Binding-site contacts:
Ligand atom N contacts residue GLY862 of chain 1.W at 4.0 Å.
Ligand atom CB contacts residue GLY862 of chain 1.W at 3.8 Å.
Ligand atom N contacts residue PHE848 of chain 1.W at 3.6 Å (h-bond).
Ligand atom O1 contacts residue PHE848 of chain 1.W at 2.1 Å (h-bond).
Ligand atom O1 contacts residue ARG846 of chain 1.W at 3.6 Å.
Ligand atom CN contacts residue ARG847 of chain 1.W at 3.0 Å.
Ligand atom CE contacts residue CYS815 of chain 1.W at 3.5 Å (hydrophobic).
Ligand atom CG contacts residue CYS861 of chain 1.W at 3.4 Å (hydrophobic).
Ligand atom O1 contacts residue ARG847 of chain 1.W at 3.1 Å.
Ligand atom CN contacts residue ARG846 of chain 1.W at 3.7 Å.
Ligand atom CE contacts residue MET816 of chain 1.W at 3.9 Å (hydrophobic).
Ligand atom SD contacts residue GLY814 of chain 1.W at 3.0 Å.
Ligand atom SD contacts residue PHE804 of chain 1.W at 4.5 Å.
Ligand atom CB contacts residue CYS815 of chain 1.W at 4.3 Å (hydrophobic).
Ligand atom CN contacts residue PHE848 of chain 1.W at 2.2 Å (hydrophobic).
Ligand atom SD contacts residue GLU860 of chain 1.W at 3.8 Å.
Ligand atom CB contacts residue PHE804 of chain 1.W at 4.1 Å (hydrophobic).
Ligand atom CG contacts residue GLU860 of chain 1.W at 3.1 Å.
Ligand atom SD contacts residue CYS861 of chain 1.W at 3.7 Å.
Ligand atom CB contacts residue GLY814 of chain 1.W at 3.3 Å.
Ligand atom CE contacts residue CYS861 of chain 1.W at 4.2 Å (hydrophobic).
Ligand atom N contacts residue ARG847 of chain 1.W at 3.9 Å.
Ligand atom C contacts residue PHE804 of chain 1.W at 3.8 Å (hydrophobic).
Ligand atom CA contacts residue CYS861 of chain 1.W at 4.4 Å (hydrophobic).
Ligand atom N contacts residue ARG846 of chain 1.W at 4.2 Å.
Ligand atom SD contacts residue CYS815 of chain 1.W at 3.4 Å (h-bond).
Ligand atom SD contacts residue ARG801 of chain 1.W at 4.2 Å.
Ligand atom N contacts residue CYS861 of chain 1.W at 4.2 Å.
Ligand atom CG contacts residue GLY814 of chain 1.W at 3.8 Å.
Ligand atom CG contacts residue CYS815 of chain 1.W at 4.3 Å (hydrophobic).
Ligand atom CG contacts residue PHE804 of chain 1.W at 4.5 Å (hydrophobic).
Ligand atom CE contacts residue GLU860 of chain 1.W at 3.0 Å.
Ligand atom CA contacts residue GLY862 of chain 1.W at 4.0 Å.
Ligand atom CB contacts residue CYS861 of chain 1.W at 3.4 Å (hydrophobic).

Sequence of chain 1.W:
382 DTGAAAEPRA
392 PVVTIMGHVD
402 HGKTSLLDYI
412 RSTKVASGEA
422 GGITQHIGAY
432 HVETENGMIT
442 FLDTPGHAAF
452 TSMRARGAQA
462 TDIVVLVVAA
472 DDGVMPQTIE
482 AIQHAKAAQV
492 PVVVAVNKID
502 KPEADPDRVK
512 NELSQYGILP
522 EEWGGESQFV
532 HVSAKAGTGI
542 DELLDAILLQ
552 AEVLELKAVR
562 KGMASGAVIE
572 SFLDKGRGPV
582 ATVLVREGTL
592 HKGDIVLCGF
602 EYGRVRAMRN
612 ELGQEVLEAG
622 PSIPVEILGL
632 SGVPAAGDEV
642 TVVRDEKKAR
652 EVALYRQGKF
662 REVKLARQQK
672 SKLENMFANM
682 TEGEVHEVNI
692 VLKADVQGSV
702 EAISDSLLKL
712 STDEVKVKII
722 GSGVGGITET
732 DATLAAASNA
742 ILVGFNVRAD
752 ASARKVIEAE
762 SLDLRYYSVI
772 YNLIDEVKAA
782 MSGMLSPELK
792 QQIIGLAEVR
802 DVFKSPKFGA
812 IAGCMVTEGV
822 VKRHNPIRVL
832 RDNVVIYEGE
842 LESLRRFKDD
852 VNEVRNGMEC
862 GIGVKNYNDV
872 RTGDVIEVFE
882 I

The protein below binds the small molecule below.
Small molecule (SMILES): CSCC[C@H](NC=O)C(=O)O